The small molecule below binds the protein below.
Small molecule (SMILES): OC[C@H]1O[C@@H](O)[C@@H](O)[C@@H](O)[C@@H]1O

Binding-site contacts:
Ligand atom O6 contacts residue NAG1 of chain 6.Z at 4.5 Å.
Ligand atom O2 contacts residue HIS2 of chain 6.F at 3.4 Å (h-bond).
Ligand atom C3 contacts residue NAG1 of chain 6.Z at 4.1 Å.
Ligand atom C3 contacts residue BMA1 of chain 6.BA at 2.5 Å.
Ligand atom C1 contacts residue NAG1 of chain 6.Z at 1.7 Å.
Ligand atom C2 contacts residue BMA1 of chain 6.BA at 3.2 Å.
Ligand atom C2 contacts residue NAG1 of chain 6.Z at 2.9 Å.
Ligand atom O5 contacts residue NAG1 of chain 6.Z at 2.5 Å (h-bond).
Ligand atom C5 contacts residue NAG1 of chain 6.Z at 3.8 Å.
Ligand atom O2 contacts residue NAG1 of chain 6.Z at 3.4 Å (h-bond).
Ligand atom O4 contacts residue BMA1 of chain 6.BA at 4.0 Å.
Ligand atom O2 contacts residue BMA1 of chain 6.BA at 3.0 Å (h-bond).
Ligand atom C4 contacts residue BMA1 of chain 6.BA at 3.6 Å.
Ligand atom O3 contacts residue BMA1 of chain 6.BA at 1.1 Å.
Ligand atom C2 contacts residue HIS2 of chain 6.F at 4.5 Å.

Sequence of chain 6.F:
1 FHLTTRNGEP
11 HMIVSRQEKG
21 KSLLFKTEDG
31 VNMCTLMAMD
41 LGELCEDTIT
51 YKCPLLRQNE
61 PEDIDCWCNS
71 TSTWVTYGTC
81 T